Sequence of chain 1.C:
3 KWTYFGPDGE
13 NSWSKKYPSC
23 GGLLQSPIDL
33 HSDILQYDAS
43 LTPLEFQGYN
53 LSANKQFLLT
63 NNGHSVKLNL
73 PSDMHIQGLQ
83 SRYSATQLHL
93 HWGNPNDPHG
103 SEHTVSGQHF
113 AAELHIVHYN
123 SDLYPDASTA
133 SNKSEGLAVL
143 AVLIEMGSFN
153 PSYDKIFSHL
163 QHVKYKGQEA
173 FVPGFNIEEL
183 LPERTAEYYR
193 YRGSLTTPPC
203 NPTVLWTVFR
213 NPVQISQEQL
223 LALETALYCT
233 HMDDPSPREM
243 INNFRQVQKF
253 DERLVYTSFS

The protein below binds the small molecule below.
Small molecule (SMILES): COC(=O)c1cc(S(N)(=O)=O)c(SC2CCCCC2)cc1Cl

Binding-site contacts:
Ligand atom C12 contacts residue ZN1 of chain 1.I at 3.3 Å.
Ligand atom O15 contacts residue ASN64 of chain 1.C at 3.7 Å.
Ligand atom C9 contacts residue HIS91 of chain 1.C at 3.7 Å.
Ligand atom S4 contacts residue HIS91 of chain 1.C at 3.8 Å.
Ligand atom O16 contacts residue THR199 of chain 1.C at 3.8 Å.
Ligand atom C12 contacts residue THR199 of chain 1.C at 3.6 Å.
Ligand atom C14 contacts residue THR199 of chain 1.C at 3.8 Å.
Ligand atom N1 contacts residue THR198 of chain 1.C at 2.8 Å (h-bond).
Ligand atom N1 contacts residue HIS93 of chain 1.C at 3.5 Å (h-bond).
Ligand atom C10 contacts residue HIS91 of chain 1.C at 3.7 Å.
Ligand atom N1 contacts residue GLU104 of chain 1.C at 3.9 Å.
Ligand atom C8 contacts residue HIS91 of chain 1.C at 3.4 Å.
Ligand atom O15 contacts residue SER67 of chain 1.C at 3.7 Å.
Ligand atom C17 contacts residue THR199 of chain 1.C at 3.9 Å.
Ligand atom O16 contacts residue HIS91 of chain 1.C at 3.9 Å.
Ligand atom C7 contacts residue ZN1 of chain 1.I at 3.6 Å.
Ligand atom O16 contacts residue TYR6 of chain 1.C at 3.8 Å.
Ligand atom C9 contacts residue GLN89 of chain 1.C at 3.5 Å.
Ligand atom O5 contacts residue LEU197 of chain 1.C at 3.1 Å.
Ligand atom C26 contacts residue SER133 of chain 1.C at 3.7 Å.
Ligand atom C17 contacts residue HIS66 of chain 1.C at 3.6 Å.
Ligand atom O6 contacts residue HIS91 of chain 1.C at 3.4 Å.
Ligand atom CL contacts residue ASN64 of chain 1.C at 2.9 Å.
Ligand atom O5 contacts residue THR198 of chain 1.C at 3.0 Å (h-bond).
Ligand atom O6 contacts residue ZN1 of chain 1.I at 3.4 Å.
Ligand atom N1 contacts residue ZN1 of chain 1.I at 2.1 Å.
Ligand atom C7 contacts residue HIS91 of chain 1.C at 3.2 Å.
Ligand atom N1 contacts residue HIS91 of chain 1.C at 3.5 Å (h-bond).
Ligand atom C11 contacts residue HIS91 of chain 1.C at 3.5 Å.
Ligand atom O16 contacts residue SER67 of chain 1.C at 3.8 Å.
Ligand atom C17 contacts residue TYR6 of chain 1.C at 2.9 Å (hydrophobic).
Ligand atom N1 contacts residue HIS117 of chain 1.C at 3.4 Å (h-bond).
Ligand atom C25 contacts residue SER133 of chain 1.C at 3.7 Å.
Ligand atom O15 contacts residue HIS66 of chain 1.C at 3.5 Å.
Ligand atom C7 contacts residue THR199 of chain 1.C at 3.8 Å.
Ligand atom O6 contacts residue VAL119 of chain 1.C at 3.9 Å.
Ligand atom S4 contacts residue ZN1 of chain 1.I at 3.2 Å.
Ligand atom C12 contacts residue HIS91 of chain 1.C at 3.1 Å.
Ligand atom O16 contacts residue HIS93 of chain 1.C at 3.1 Å.
Ligand atom C17 contacts residue HIS93 of chain 1.C at 3.6 Å.